Binding-site contacts:
Ligand atom O6 contacts residue GLU309 of chain 1.A at 4.2 Å.
Ligand atom C4 contacts residue ASN603 of chain 1.A at 4.2 Å.
Ligand atom O5 contacts residue ASN603 of chain 1.A at 2.4 Å (h-bond).
Ligand atom N2 contacts residue THR604 of chain 1.A at 3.6 Å.
Ligand atom C8 contacts residue ASN603 of chain 1.A at 3.6 Å.
Ligand atom C1 contacts residue THR604 of chain 1.A at 4.2 Å.
Ligand atom C3 contacts residue ASN603 of chain 1.A at 3.8 Å.
Ligand atom C3 contacts residue THR604 of chain 1.A at 4.2 Å.
Ligand atom C1 contacts residue ASN603 of chain 1.A at 1.4 Å.
Ligand atom C7 contacts residue ASN603 of chain 1.A at 3.5 Å.
Ligand atom N2 contacts residue ASN603 of chain 1.A at 2.9 Å (h-bond).
Ligand atom C2 contacts residue ASN603 of chain 1.A at 2.6 Å.
Ligand atom C5 contacts residue ASN603 of chain 1.A at 3.6 Å.
Ligand atom C2 contacts residue THR604 of chain 1.A at 4.2 Å.
Ligand atom O6 contacts residue PRO942 of chain 1.A at 4.5 Å.
Ligand atom O7 contacts residue ASN603 of chain 1.A at 3.8 Å.

Sequence of chain 1.A:
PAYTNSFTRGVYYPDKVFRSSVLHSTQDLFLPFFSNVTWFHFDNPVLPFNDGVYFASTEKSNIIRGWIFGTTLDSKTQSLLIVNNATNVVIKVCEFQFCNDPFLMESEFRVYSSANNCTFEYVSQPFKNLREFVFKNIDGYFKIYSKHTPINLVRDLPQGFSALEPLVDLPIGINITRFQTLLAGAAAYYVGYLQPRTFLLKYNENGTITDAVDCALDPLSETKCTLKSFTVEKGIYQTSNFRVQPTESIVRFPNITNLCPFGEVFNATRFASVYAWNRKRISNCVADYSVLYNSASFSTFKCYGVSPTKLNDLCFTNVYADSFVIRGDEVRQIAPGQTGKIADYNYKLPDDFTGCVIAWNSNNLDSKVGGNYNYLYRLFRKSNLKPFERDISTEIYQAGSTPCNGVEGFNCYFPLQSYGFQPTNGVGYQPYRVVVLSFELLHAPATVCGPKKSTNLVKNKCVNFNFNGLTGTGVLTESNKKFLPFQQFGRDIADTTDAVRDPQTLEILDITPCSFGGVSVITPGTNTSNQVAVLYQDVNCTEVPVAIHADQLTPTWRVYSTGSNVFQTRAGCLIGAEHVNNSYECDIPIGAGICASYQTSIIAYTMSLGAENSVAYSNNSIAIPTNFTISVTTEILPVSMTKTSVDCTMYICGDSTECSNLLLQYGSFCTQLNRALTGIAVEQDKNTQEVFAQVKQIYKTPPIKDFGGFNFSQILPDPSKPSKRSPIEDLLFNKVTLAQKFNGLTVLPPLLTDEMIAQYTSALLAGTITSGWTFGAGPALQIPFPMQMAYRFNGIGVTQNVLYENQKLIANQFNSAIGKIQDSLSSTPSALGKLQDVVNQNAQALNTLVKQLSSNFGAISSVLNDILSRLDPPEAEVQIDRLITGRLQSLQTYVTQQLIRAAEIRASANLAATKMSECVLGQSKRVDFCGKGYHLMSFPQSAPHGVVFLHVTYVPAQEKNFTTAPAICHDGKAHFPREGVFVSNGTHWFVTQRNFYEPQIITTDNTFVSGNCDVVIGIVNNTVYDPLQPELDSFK

This small molecule binds to this protein.
Small molecule (SMILES): CC(=O)N[C@@H]1[C@@H](O)[C@H](O)[C@@H](CO)O[C@H]1O